This protein binds this small molecule.
Small molecule (SMILES): O=S1(=O)CCC1

Binding-site contacts:
Ligand atom S02 contacts residue LYS181 of chain 2.B at 4.5 Å.
Ligand atom C06 contacts residue PHE243 of chain 2.B at 3.4 Å (hydrophobic).
Ligand atom O03 contacts residue VAL178 of chain 2.B at 4.3 Å.
Ligand atom C06 contacts residue VAL178 of chain 2.B at 4.0 Å (hydrophobic).
Ligand atom O01 contacts residue PHE243 of chain 2.B at 3.8 Å.
Ligand atom O03 contacts residue PHE243 of chain 2.B at 3.7 Å.
Ligand atom O03 contacts residue LYS181 of chain 2.B at 3.2 Å.
Ligand atom C04 contacts residue VAL178 of chain 2.B at 4.5 Å (hydrophobic).
Ligand atom S02 contacts residue PHE243 of chain 2.B at 3.8 Å.
Ligand atom C05 contacts residue VAL178 of chain 2.B at 3.7 Å (hydrophobic).

Sequence of chain 2.B:
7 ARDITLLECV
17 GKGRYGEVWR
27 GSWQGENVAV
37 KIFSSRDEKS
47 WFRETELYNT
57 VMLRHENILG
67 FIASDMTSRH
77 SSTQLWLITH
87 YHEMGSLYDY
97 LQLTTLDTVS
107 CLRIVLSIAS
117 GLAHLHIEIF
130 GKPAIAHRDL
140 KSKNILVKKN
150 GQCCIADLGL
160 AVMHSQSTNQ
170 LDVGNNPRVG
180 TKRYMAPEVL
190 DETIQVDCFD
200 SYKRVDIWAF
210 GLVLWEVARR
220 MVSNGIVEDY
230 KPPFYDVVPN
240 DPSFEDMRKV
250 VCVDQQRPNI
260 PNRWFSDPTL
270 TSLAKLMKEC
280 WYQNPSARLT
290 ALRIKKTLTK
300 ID